Sequence of chain 1.A:
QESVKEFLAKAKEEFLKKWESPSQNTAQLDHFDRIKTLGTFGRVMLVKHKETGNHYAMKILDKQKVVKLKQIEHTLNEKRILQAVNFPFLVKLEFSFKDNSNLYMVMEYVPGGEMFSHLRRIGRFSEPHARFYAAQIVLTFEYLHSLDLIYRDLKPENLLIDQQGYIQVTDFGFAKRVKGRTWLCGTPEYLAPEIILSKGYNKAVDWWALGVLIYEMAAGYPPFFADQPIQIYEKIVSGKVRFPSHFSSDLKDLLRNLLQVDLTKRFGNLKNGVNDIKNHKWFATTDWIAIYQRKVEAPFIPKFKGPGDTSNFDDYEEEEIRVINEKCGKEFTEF

The protein below binds the small molecule below.
Small molecule (SMILES): c1ccc2cnccc2c1

Binding-site contacts:
Ligand atom C8A contacts residue LEU52 of chain 1.A at 4.3 Å (hydrophobic).
Ligand atom C1 contacts residue LEU176 of chain 1.A at 3.7 Å (hydrophobic).
Ligand atom C5 contacts residue LEU176 of chain 1.A at 4.3 Å (hydrophobic).
Ligand atom C4A contacts residue THR186 of chain 1.A at 4.2 Å.
Ligand atom C8 contacts residue LEU176 of chain 1.A at 4.1 Å (hydrophobic).
Ligand atom C4 contacts residue GLU124 of chain 1.A at 4.3 Å.
Ligand atom C7 contacts residue VAL60 of chain 1.A at 4.1 Å (hydrophobic).
Ligand atom C8A contacts residue PHE330 of chain 1.A at 4.2 Å (hydrophobic).
Ligand atom C7 contacts residue PHE330 of chain 1.A at 4.0 Å (hydrophobic).
Ligand atom C1 contacts residue ALA73 of chain 1.A at 3.8 Å (hydrophobic).
Ligand atom C3 contacts residue LEU176 of chain 1.A at 3.4 Å (hydrophobic).
Ligand atom C3 contacts residue GLU124 of chain 1.A at 3.2 Å.
Ligand atom C8A contacts residue LEU176 of chain 1.A at 3.7 Å (hydrophobic).
Ligand atom C1 contacts residue PHE330 of chain 1.A at 3.9 Å (hydrophobic).
Ligand atom C4A contacts residue ALA73 of chain 1.A at 3.7 Å (hydrophobic).
Ligand atom C1 contacts residue TYR125 of chain 1.A at 3.6 Å (hydrophobic).
Ligand atom C3 contacts residue ALA73 of chain 1.A at 3.5 Å (hydrophobic).
Ligand atom C4A contacts residue LEU176 of chain 1.A at 3.6 Å (hydrophobic).
Ligand atom C1 contacts residue LEU52 of chain 1.A at 4.3 Å (hydrophobic).
Ligand atom C3 contacts residue VAL107 of chain 1.A at 4.2 Å (hydrophobic).
Ligand atom N2 contacts residue GLU124 of chain 1.A at 3.7 Å.
Ligand atom C3 contacts residue VAL126 of chain 1.A at 3.7 Å (hydrophobic).
Ligand atom C7 contacts residue LEU52 of chain 1.A at 4.3 Å (hydrophobic).
Ligand atom C8 contacts residue PHE330 of chain 1.A at 3.4 Å (hydrophobic).
Ligand atom C1 contacts residue VAL126 of chain 1.A at 3.7 Å (hydrophobic).
Ligand atom C8A contacts residue ALA73 of chain 1.A at 3.9 Å (hydrophobic).
Ligand atom N2 contacts residue LEU176 of chain 1.A at 3.5 Å.
Ligand atom C4 contacts residue LEU176 of chain 1.A at 3.4 Å (hydrophobic).
Ligand atom C4 contacts residue VAL107 of chain 1.A at 4.4 Å (hydrophobic).
Ligand atom C6 contacts residue VAL60 of chain 1.A at 3.7 Å (hydrophobic).
Ligand atom C3 contacts residue TYR125 of chain 1.A at 4.1 Å (hydrophobic).
Ligand atom C4A contacts residue VAL60 of chain 1.A at 4.2 Å (hydrophobic).
Ligand atom C4 contacts residue ALA73 of chain 1.A at 3.5 Å (hydrophobic).
Ligand atom C4 contacts residue THR186 of chain 1.A at 3.9 Å.
Ligand atom N2 contacts residue VAL126 of chain 1.A at 2.8 Å (h-bond).
Ligand atom C8 contacts residue LEU52 of chain 1.A at 4.0 Å (hydrophobic).
Ligand atom C5 contacts residue VAL60 of chain 1.A at 3.8 Å (hydrophobic).
Ligand atom N2 contacts residue ALA73 of chain 1.A at 3.7 Å.
Ligand atom C5 contacts residue THR186 of chain 1.A at 3.9 Å.
Ligand atom N2 contacts residue TYR125 of chain 1.A at 3.6 Å.